Sequence of chain 3.A:
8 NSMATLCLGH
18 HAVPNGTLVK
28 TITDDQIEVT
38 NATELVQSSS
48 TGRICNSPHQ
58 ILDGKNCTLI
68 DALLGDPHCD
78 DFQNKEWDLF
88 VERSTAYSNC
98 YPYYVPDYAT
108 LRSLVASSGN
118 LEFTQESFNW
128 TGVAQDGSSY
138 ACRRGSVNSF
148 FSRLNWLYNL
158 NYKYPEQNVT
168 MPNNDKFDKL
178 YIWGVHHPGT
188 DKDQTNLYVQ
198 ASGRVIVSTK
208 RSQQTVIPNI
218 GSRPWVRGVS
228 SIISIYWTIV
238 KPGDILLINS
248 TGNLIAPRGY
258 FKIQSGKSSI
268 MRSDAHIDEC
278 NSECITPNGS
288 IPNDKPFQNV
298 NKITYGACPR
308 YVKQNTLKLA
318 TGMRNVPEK

Sequence of chain 2.A:
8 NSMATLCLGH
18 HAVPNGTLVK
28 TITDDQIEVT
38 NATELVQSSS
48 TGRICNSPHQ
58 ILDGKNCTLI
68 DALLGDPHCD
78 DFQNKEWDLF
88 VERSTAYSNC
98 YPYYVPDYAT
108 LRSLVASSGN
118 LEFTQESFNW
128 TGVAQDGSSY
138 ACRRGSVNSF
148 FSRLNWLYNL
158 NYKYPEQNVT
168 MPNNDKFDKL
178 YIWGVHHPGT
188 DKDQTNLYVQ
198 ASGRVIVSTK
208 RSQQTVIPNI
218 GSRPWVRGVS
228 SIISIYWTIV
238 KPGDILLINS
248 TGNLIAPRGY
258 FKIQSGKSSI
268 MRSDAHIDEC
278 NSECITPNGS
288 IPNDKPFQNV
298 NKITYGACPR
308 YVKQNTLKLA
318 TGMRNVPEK

A small-molecule ligand and the protein it binds are described below.
Small molecule (SMILES): CC(=O)N[C@H]1[C@H](O[C@H]2[C@H](O)[C@@H](NC(C)=O)CO[C@@H]2CO)O[C@H](CO)[C@@H](O[C@@H]2O[C@H](CO)[C@@H](O)[C@H](O[C@H]3O[C@H](CO)[C@@H](O)[C@H](O)[C@@H]3O)[C@@H]2O)[C@@H]1O

Binding-site contacts:
Ligand atom O5 contacts residue GLN164 of chain 2.A at 4.1 Å.
Ligand atom C6 contacts residue GLU163 of chain 2.A at 4.0 Å.
Ligand atom O5 contacts residue ASN165 of chain 2.A at 3.5 Å.
Ligand atom O7 contacts residue THR248 of chain 2.A at 2.1 Å.
Ligand atom C1 contacts residue ASN246 of chain 2.A at 1.5 Å.
Ligand atom C8 contacts residue ASN246 of chain 2.A at 3.8 Å.
Ligand atom C7 contacts residue ASN246 of chain 2.A at 3.1 Å.
Ligand atom C5 contacts residue GLU163 of chain 2.A at 3.5 Å.
Ligand atom C1 contacts residue GLU163 of chain 2.A at 2.2 Å.
Ligand atom C6 contacts residue ASN165 of chain 2.A at 3.7 Å.
Ligand atom O6 contacts residue ASP188 of chain 3.A at 4.0 Å.
Ligand atom O7 contacts residue ASN246 of chain 2.A at 3.5 Å (h-bond).
Ligand atom N2 contacts residue THR248 of chain 2.A at 3.7 Å.
Ligand atom C1 contacts residue SER219 of chain 3.A at 4.3 Å.
Ligand atom C6 contacts residue NAG1 of chain 2.G at 3.9 Å.
Ligand atom N2 contacts residue ASN246 of chain 2.A at 2.7 Å (h-bond).
Ligand atom O3 contacts residue GLU163 of chain 2.A at 3.1 Å.
Ligand atom O7 contacts residue ILE217 of chain 3.A at 4.3 Å.
Ligand atom C3 contacts residue GLU163 of chain 2.A at 3.1 Å.
Ligand atom C7 contacts residue ARG201 of chain 2.A at 4.2 Å.
Ligand atom C3 contacts residue ASN246 of chain 2.A at 3.9 Å.
Ligand atom C7 contacts residue GLU163 of chain 2.A at 4.0 Å.
Ligand atom C8 contacts residue SER247 of chain 2.A at 3.8 Å.
Ligand atom O5 contacts residue ASN246 of chain 2.A at 2.1 Å (h-bond).
Ligand atom C5 contacts residue ASN246 of chain 2.A at 3.5 Å.
Ligand atom O4 contacts residue GLU163 of chain 2.A at 3.0 Å (salt-bridge).
Ligand atom C2 contacts residue ASN246 of chain 2.A at 2.6 Å.
Ligand atom C4 contacts residue GLU163 of chain 2.A at 2.8 Å.
Ligand atom O5 contacts residue GLU163 of chain 2.A at 3.3 Å (salt-bridge).
Ligand atom O7 contacts residue ARG201 of chain 2.A at 3.2 Å (salt-bridge).
Ligand atom O6 contacts residue GLU163 of chain 2.A at 3.6 Å (salt-bridge).
Ligand atom O6 contacts residue NAG1 of chain 2.G at 3.7 Å.
Ligand atom C5 contacts residue ASN165 of chain 2.A at 4.3 Å.
Ligand atom C8 contacts residue GLU163 of chain 2.A at 3.0 Å.
Ligand atom C8 contacts residue THR248 of chain 2.A at 2.1 Å.
Ligand atom C4 contacts residue ASN246 of chain 2.A at 4.2 Å.
Ligand atom C7 contacts residue THR248 of chain 2.A at 2.4 Å.
Ligand atom N2 contacts residue GLU163 of chain 2.A at 2.7 Å (salt-bridge).
Ligand atom C5 contacts residue NAG1 of chain 2.G at 4.0 Å.
Ligand atom C2 contacts residue GLU163 of chain 2.A at 2.7 Å.